The protein below binds the small molecule below.
Small molecule (SMILES): NC[C@H](O)c1ccc(O)cc1

Sequence of chain 1.A:
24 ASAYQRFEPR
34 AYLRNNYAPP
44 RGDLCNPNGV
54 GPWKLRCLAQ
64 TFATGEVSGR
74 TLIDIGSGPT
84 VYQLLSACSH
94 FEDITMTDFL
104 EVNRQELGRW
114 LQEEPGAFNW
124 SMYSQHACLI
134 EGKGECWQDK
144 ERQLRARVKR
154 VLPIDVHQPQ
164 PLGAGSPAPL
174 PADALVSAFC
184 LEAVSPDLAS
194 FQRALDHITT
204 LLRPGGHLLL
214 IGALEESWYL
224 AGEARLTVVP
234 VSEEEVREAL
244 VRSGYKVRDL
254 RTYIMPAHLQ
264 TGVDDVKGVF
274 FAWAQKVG

Binding-site contacts:
Ligand atom C7 contacts residue PHE182 of chain 1.A at 3.8 Å (hydrophobic).
Ligand atom C2 contacts residue GLU219 of chain 1.A at 4.3 Å.
Ligand atom C5 contacts residue ASN39 of chain 1.A at 3.7 Å.
Ligand atom O4 contacts residue VAL53 of chain 1.A at 3.8 Å.
Ligand atom C2 contacts residue ASP267 of chain 1.A at 3.8 Å.
Ligand atom C7 contacts residue GLU219 of chain 1.A at 3.6 Å.
Ligand atom C5 contacts residue LYS57 of chain 1.A at 4.0 Å.
Ligand atom C5 contacts residue TYR40 of chain 1.A at 3.8 Å (hydrophobic).
Ligand atom C5 contacts residue PHE182 of chain 1.A at 4.0 Å (hydrophobic).
Ligand atom C6 contacts residue PHE182 of chain 1.A at 3.8 Å (hydrophobic).
Ligand atom O7 contacts residue GLU219 of chain 1.A at 3.0 Å (salt-bridge).
Ligand atom O7 contacts residue ASN39 of chain 1.A at 4.3 Å.
Ligand atom C3 contacts residue ARG44 of chain 1.A at 3.2 Å.
Ligand atom C8 contacts residue TYR35 of chain 1.A at 3.5 Å (hydrophobic).
Ligand atom C8 contacts residue PHE182 of chain 1.A at 3.5 Å (hydrophobic).
Ligand atom C3 contacts residue ASN39 of chain 1.A at 4.0 Å.
Ligand atom C2 contacts residue PHE182 of chain 1.A at 4.1 Å (hydrophobic).
Ligand atom C1 contacts residue PHE182 of chain 1.A at 3.8 Å (hydrophobic).
Ligand atom N8 contacts residue TYR222 of chain 1.A at 3.4 Å.
Ligand atom C6 contacts residue TYR35 of chain 1.A at 3.8 Å (hydrophobic).
Ligand atom C2 contacts residue ASN39 of chain 1.A at 4.0 Å.
Ligand atom C6 contacts residue ASN39 of chain 1.A at 3.7 Å.
Ligand atom C2 contacts residue VAL269 of chain 1.A at 4.2 Å (hydrophobic).
Ligand atom O4 contacts residue ARG44 of chain 1.A at 4.0 Å.
Ligand atom C4 contacts residue PHE182 of chain 1.A at 4.3 Å (hydrophobic).
Ligand atom C4 contacts residue ASN39 of chain 1.A at 3.8 Å.
Ligand atom C1 contacts residue ASN39 of chain 1.A at 3.9 Å.
Ligand atom C4 contacts residue ARG44 of chain 1.A at 3.8 Å.
Ligand atom O7 contacts residue TYR222 of chain 1.A at 3.5 Å.
Ligand atom C3 contacts residue MET258 of chain 1.A at 3.5 Å (hydrophobic).
Ligand atom C4 contacts residue MET258 of chain 1.A at 4.3 Å (hydrophobic).
Ligand atom N8 contacts residue GLU219 of chain 1.A at 3.6 Å.
Ligand atom N8 contacts residue TYR35 of chain 1.A at 4.3 Å.
Ligand atom C4 contacts residue LYS57 of chain 1.A at 4.2 Å.
Ligand atom O4 contacts residue MET258 of chain 1.A at 4.2 Å.
Ligand atom O4 contacts residue LYS57 of chain 1.A at 3.6 Å.
Ligand atom O7 contacts residue ASP267 of chain 1.A at 3.5 Å (salt-bridge).
Ligand atom C2 contacts residue ARG44 of chain 1.A at 3.5 Å.
Ligand atom C8 contacts residue GLU219 of chain 1.A at 4.3 Å.
Ligand atom N8 contacts residue PHE182 of chain 1.A at 3.9 Å.